A protein and the small-molecule ligand that binds it are described below.
Small molecule (SMILES): OC[C@H]1O[C@@H](O)[C@@H](O)[C@@H]1O

Binding-site contacts:
Ligand atom O3 contacts residue ASP292 of chain 1.D at 2.7 Å (salt-bridge).
Ligand atom O3 contacts residue TYR187 of chain 1.E at 3.5 Å.
Ligand atom O3 contacts residue GLU291 of chain 1.D at 4.0 Å.
Ligand atom O2 contacts residue GLU291 of chain 1.D at 2.7 Å (salt-bridge).
Ligand atom C2 contacts residue GLU291 of chain 1.D at 3.4 Å.
Ligand atom C3 contacts residue ASP292 of chain 1.D at 3.3 Å.
Ligand atom O4 contacts residue TRP298 of chain 1.D at 3.7 Å.
Ligand atom C3 contacts residue GLU291 of chain 1.D at 3.4 Å.
Ligand atom O3 contacts residue GLY289 of chain 1.D at 3.8 Å.
Ligand atom C1 contacts residue GLU270 of chain 1.D at 3.3 Å.
Ligand atom C2 contacts residue GLY269 of chain 1.D at 4.4 Å.
Ligand atom O5 contacts residue THR60 of chain 1.E at 3.9 Å.
Ligand atom C2 contacts residue TRP267 of chain 1.D at 3.9 Å (hydrophobic).
Ligand atom O5 contacts residue GLU291 of chain 1.D at 3.5 Å (salt-bridge).
Ligand atom C3 contacts residue TYR187 of chain 1.E at 4.3 Å (hydrophobic).
Ligand atom C2 contacts residue GLU270 of chain 1.D at 3.4 Å.
Ligand atom O1 contacts residue GLU291 of chain 1.D at 2.5 Å (salt-bridge).
Ligand atom C4 contacts residue ASP292 of chain 1.D at 4.0 Å.
Ligand atom O2 contacts residue GLU270 of chain 1.D at 3.5 Å.
Ligand atom O1 contacts residue GLU270 of chain 1.D at 3.8 Å.
Ligand atom C5 contacts residue TRP298 of chain 1.D at 3.9 Å (hydrophobic).
Ligand atom O1 contacts residue TRP267 of chain 1.D at 3.1 Å (h-bond).
Ligand atom O1 contacts residue TRP298 of chain 1.D at 3.8 Å.
Ligand atom O2 contacts residue TRP267 of chain 1.D at 3.0 Å (h-bond).
Ligand atom O2 contacts residue GLY269 of chain 1.D at 3.0 Å (h-bond).
Ligand atom C1 contacts residue TRP267 of chain 1.D at 3.9 Å (hydrophobic).
Ligand atom C5 contacts residue TYR187 of chain 1.E at 3.8 Å (hydrophobic).
Ligand atom C5 contacts residue GLU291 of chain 1.D at 4.2 Å.
Ligand atom C5 contacts residue ASP292 of chain 1.D at 3.5 Å.
Ligand atom C4 contacts residue TYR187 of chain 1.E at 3.6 Å (hydrophobic).
Ligand atom O1 contacts residue GLY299 of chain 1.D at 3.7 Å.
Ligand atom O3 contacts residue THR288 of chain 1.D at 3.3 Å (h-bond).
Ligand atom C4 contacts residue GLU291 of chain 1.D at 3.9 Å.
Ligand atom O5 contacts residue ALA297 of chain 1.D at 3.4 Å.
Ligand atom O4 contacts residue GLU291 of chain 1.D at 3.5 Å (salt-bridge).
Ligand atom C4 contacts residue TRP298 of chain 1.D at 4.3 Å (hydrophobic).
Ligand atom O5 contacts residue ASP292 of chain 1.D at 2.7 Å (salt-bridge).
Ligand atom O5 contacts residue TRP298 of chain 1.D at 3.0 Å (h-bond).
Ligand atom C5 contacts residue THR60 of chain 1.E at 3.9 Å.
Ligand atom C1 contacts residue GLU291 of chain 1.D at 3.2 Å.

Sequence of chain 1.E:
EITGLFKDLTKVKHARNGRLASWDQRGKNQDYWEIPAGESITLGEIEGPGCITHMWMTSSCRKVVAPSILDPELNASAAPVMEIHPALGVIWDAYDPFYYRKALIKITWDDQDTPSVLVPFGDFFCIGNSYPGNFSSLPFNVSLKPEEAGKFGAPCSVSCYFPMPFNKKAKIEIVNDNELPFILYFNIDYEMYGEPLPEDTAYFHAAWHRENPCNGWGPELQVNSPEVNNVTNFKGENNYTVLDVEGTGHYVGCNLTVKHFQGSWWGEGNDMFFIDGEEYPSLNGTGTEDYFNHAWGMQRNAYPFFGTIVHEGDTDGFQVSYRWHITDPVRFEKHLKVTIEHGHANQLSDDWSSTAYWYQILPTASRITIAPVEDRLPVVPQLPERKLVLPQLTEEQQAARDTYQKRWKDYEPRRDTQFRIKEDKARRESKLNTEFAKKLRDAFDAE

Sequence of chain 1.D:
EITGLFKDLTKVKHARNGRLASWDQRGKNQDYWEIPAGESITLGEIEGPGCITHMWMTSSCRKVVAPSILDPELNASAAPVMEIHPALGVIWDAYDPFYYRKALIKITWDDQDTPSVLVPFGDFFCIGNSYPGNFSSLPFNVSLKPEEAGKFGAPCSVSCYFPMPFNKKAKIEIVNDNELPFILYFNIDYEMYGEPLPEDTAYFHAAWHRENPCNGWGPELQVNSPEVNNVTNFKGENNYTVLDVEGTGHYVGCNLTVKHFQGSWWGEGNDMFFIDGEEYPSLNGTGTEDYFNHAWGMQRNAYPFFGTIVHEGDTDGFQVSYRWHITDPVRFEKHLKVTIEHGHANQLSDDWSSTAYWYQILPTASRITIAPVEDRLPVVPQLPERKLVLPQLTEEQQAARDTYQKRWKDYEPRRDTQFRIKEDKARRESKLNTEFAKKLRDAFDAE